Sequence of chain 1.E:
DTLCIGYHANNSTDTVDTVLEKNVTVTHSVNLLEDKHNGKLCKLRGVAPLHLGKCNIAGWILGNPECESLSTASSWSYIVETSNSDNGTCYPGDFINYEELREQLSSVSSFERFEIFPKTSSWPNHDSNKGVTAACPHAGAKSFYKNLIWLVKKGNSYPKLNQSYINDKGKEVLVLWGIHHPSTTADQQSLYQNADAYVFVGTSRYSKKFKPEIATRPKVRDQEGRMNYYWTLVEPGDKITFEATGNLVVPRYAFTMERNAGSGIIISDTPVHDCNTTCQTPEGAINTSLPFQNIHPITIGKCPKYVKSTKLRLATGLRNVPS

Binding-site contacts:
Ligand atom O6 contacts residue THR288 of chain 1.E at 4.2 Å.
Ligand atom O7 contacts residue ASN287 of chain 1.E at 3.6 Å (h-bond).
Ligand atom N2 contacts residue ASN287 of chain 1.E at 2.9 Å (h-bond).
Ligand atom C2 contacts residue ASN287 of chain 1.E at 2.5 Å.
Ligand atom C5 contacts residue ASN287 of chain 1.E at 3.7 Å.
Ligand atom O5 contacts residue ASN287 of chain 1.E at 2.4 Å (h-bond).
Ligand atom C7 contacts residue ASN287 of chain 1.E at 3.4 Å.
Ligand atom C1 contacts residue ASN287 of chain 1.E at 1.4 Å.
Ligand atom O6 contacts residue SER289 of chain 1.E at 4.2 Å.
Ligand atom C3 contacts residue ASN287 of chain 1.E at 3.8 Å.
Ligand atom C4 contacts residue ASN287 of chain 1.E at 4.2 Å.

This small molecule binds to this protein.
Small molecule (SMILES): CC(=O)N[C@@H]1[C@@H](O)[C@H](O)[C@@H](CO)O[C@H]1O